Binding-site contacts:
Ligand atom C18 contacts residue SER39 of chain 1.A at 3.8 Å.
Ligand atom C30 contacts residue THR74 of chain 1.A at 4.0 Å.
Ligand atom C3 contacts residue VAL7 of chain 1.A at 3.8 Å (hydrophobic).
Ligand atom C19 contacts residue ASP54 of chain 1.A at 3.8 Å.
Ligand atom C2 contacts residue LEU56 of chain 1.A at 3.5 Å (hydrophobic).
Ligand atom C2 contacts residue LEU6 of chain 1.A at 3.6 Å (hydrophobic).
Ligand atom C17 contacts residue ILE55 of chain 1.A at 3.9 Å (hydrophobic).
Ligand atom C2 contacts residue ASP54 of chain 1.A at 4.0 Å.
Ligand atom C17 contacts residue ASP54 of chain 1.A at 3.4 Å.
Ligand atom C8 contacts residue THR74 of chain 1.A at 2.6 Å.
Ligand atom C18 contacts residue TYR40 of chain 1.A at 3.7 Å (hydrophobic).
Ligand atom N21 contacts residue ASP54 of chain 1.A at 3.6 Å.
Ligand atom C4 contacts residue ASP54 of chain 1.A at 4.0 Å.
Ligand atom C6 contacts residue THR74 of chain 1.A at 3.2 Å.
Ligand atom C20 contacts residue ASP54 of chain 1.A at 3.6 Å.
Ligand atom C2 contacts residue VAL7 of chain 1.A at 3.8 Å (hydrophobic).
Ligand atom O22 contacts residue ARG41 of chain 1.A at 3.6 Å (salt-bridge).
Ligand atom C2 contacts residue LYS5 of chain 1.A at 3.9 Å.
Ligand atom C1 contacts residue LEU56 of chain 1.A at 3.7 Å (hydrophobic).
Ligand atom C3 contacts residue THR74 of chain 1.A at 3.9 Å.
Ligand atom C25 contacts residue GLN70 of chain 1.A at 3.9 Å.
Ligand atom C17 contacts residue SER39 of chain 1.A at 3.8 Å.
Ligand atom C3 contacts residue GLY75 of chain 1.A at 3.9 Å.
Ligand atom O7 contacts residue TYR71 of chain 1.A at 3.5 Å (h-bond).
Ligand atom C33 contacts residue GLN70 of chain 1.A at 3.1 Å.
Ligand atom C3 contacts residue LEU56 of chain 1.A at 4.0 Å (hydrophobic).
Ligand atom C1 contacts residue LEU6 of chain 1.A at 4.0 Å (hydrophobic).
Ligand atom C26 contacts residue GLN70 of chain 1.A at 3.9 Å.
Ligand atom O7 contacts residue THR74 of chain 1.A at 2.1 Å (h-bond).
Ligand atom C9 contacts residue THR74 of chain 1.A at 3.3 Å.
Ligand atom C1 contacts residue LYS5 of chain 1.A at 4.0 Å.
Ligand atom O29 contacts residue GLN70 of chain 1.A at 3.1 Å (h-bond).
Ligand atom O22 contacts residue ASP54 of chain 1.A at 3.8 Å.
Ligand atom C1 contacts residue ASP54 of chain 1.A at 3.4 Å.
Ligand atom C16 contacts residue ASP54 of chain 1.A at 3.4 Å.
Ligand atom C3 contacts residue TYR71 of chain 1.A at 3.8 Å (hydrophobic).
Ligand atom C25 contacts residue THR74 of chain 1.A at 3.8 Å.
Ligand atom C23 contacts residue ARG41 of chain 1.A at 3.4 Å.
Ligand atom C19 contacts residue ARG41 of chain 1.A at 4.0 Å.
Ligand atom C18 contacts residue ASP54 of chain 1.A at 3.6 Å.

A small-molecule ligand and the protein it binds are described below.
Small molecule (SMILES): COc1cccc(-c2cccc3c2O[C@H](CNC(=O)c2ccc(OCCN(C)C)cc2)CO3)n1

Sequence of chain 1.A:
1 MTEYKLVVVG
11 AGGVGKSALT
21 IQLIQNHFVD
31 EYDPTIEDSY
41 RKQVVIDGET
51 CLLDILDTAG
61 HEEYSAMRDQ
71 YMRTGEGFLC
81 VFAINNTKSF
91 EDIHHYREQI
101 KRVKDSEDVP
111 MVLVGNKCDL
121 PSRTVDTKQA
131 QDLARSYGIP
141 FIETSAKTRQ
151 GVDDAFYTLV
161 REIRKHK